Binding-site contacts:
Ligand atom O5' contacts residue TRP204 of chain 1.C at 3.5 Å.
Ligand atom OP1 contacts residue TRP218 of chain 1.C at 2.8 Å (h-bond).
Ligand atom O5' contacts residue VAL216 of chain 1.C at 3.6 Å.
Ligand atom O2 contacts residue ARG208 of chain 1.C at 3.4 Å (salt-bridge).
Ligand atom C2' contacts residue ASN168 of chain 1.C at 3.4 Å.
Ligand atom OP1 contacts residue DC5 of chain 1.K at 2.3 Å (h-bond).
Ligand atom OP2 contacts residue ASN165 of chain 1.C at 2.5 Å (h-bond).
Ligand atom O4' contacts residue SER112 of chain 1.C at 3.8 Å.
Ligand atom P contacts residue DC5 of chain 1.K at 2.8 Å.
Ligand atom OP1 contacts residue LYS214 of chain 1.C at 3.6 Å.
Ligand atom N1 contacts residue ARG208 of chain 1.C at 3.7 Å.
Ligand atom C2' contacts residue ASN165 of chain 1.C at 3.4 Å.
Ligand atom OP3 contacts residue ASN151 of chain 1.C at 3.5 Å (h-bond).
Ligand atom OP3 contacts residue DC5 of chain 1.K at 2.3 Å (h-bond).
Ligand atom C1' contacts residue SER169 of chain 1.C at 3.6 Å.
Ligand atom OP2 contacts residue LYS214 of chain 1.C at 3.1 Å.
Ligand atom C1' contacts residue ARG208 of chain 1.C at 3.4 Å.
Ligand atom C3' contacts residue TRP204 of chain 1.C at 3.6 Å (hydrophobic).
Ligand atom OP1 contacts residue GLN210 of chain 1.C at 3.0 Å (h-bond).
Ligand atom C2 contacts residue ARG208 of chain 1.C at 3.7 Å.
Ligand atom C5 contacts residue ASN168 of chain 1.C at 3.6 Å.
Ligand atom OP2 contacts residue ARG208 of chain 1.C at 3.5 Å (salt-bridge).
Ligand atom O5' contacts residue ASN151 of chain 1.C at 2.8 Å (h-bond).
Ligand atom C5' contacts residue ASN151 of chain 1.C at 3.6 Å.
Ligand atom O4' contacts residue ARG208 of chain 1.C at 2.5 Å (salt-bridge).
Ligand atom OP3 contacts residue SER112 of chain 1.C at 3.2 Å.
Ligand atom OP1 contacts residue SER114 of chain 1.C at 3.7 Å.
Ligand atom C5' contacts residue VAL216 of chain 1.C at 3.7 Å (hydrophobic).
Ligand atom C5' contacts residue TRP204 of chain 1.C at 3.1 Å (hydrophobic).
Ligand atom C5' contacts residue TRP204 of chain 1.C at 3.8 Å (hydrophobic).
Ligand atom O4' contacts residue ASN151 of chain 1.C at 3.2 Å (h-bond).
Ligand atom O4' contacts residue ARG208 of chain 1.C at 3.7 Å.
Ligand atom O3' contacts residue SER114 of chain 1.C at 3.3 Å (h-bond).
Ligand atom C5' contacts residue SER206 of chain 1.C at 3.7 Å.
Ligand atom C5' contacts residue ARG208 of chain 1.C at 3.7 Å.
Ligand atom C6 contacts residue ASN168 of chain 1.C at 3.1 Å.
Ligand atom C5' contacts residue ALA211 of chain 1.C at 3.8 Å (hydrophobic).
Ligand atom OP3 contacts residue TYR109 of chain 1.C at 3.5 Å (h-bond).
Ligand atom C4' contacts residue ARG208 of chain 1.C at 3.3 Å.
Ligand atom OP2 contacts residue HIS247 of chain 1.C at 3.1 Å.

This protein binds this small molecule.
Small molecule (SMILES): Cc1cn([C@H]2C[C@H](O[P](=O)(O)OC[C@H]3O[C@@H](n4ccc(N)nc4=O)C[C@@H]3O[P](=O)(O)OC[C@H]3O[C@@H](n4cnc5c(=O)nc(N)[nH]c54)C[C@@H]3O)[C@@H](CO[P](=O)(O)O[C@H]3C[C@H](n4cnc5c(N)ncnc54)O[C@@H]3CO[P](=O)(O)O[C@H]3C[C@H](n4ccc(N)nc4=O)O[C@@H]3CO[P](=O)(O)O[C@H]3CCO[C@@H]3COP(=O)(O)O)O2)c(=O)[nH]c1=O

Sequence of chain 1.C:
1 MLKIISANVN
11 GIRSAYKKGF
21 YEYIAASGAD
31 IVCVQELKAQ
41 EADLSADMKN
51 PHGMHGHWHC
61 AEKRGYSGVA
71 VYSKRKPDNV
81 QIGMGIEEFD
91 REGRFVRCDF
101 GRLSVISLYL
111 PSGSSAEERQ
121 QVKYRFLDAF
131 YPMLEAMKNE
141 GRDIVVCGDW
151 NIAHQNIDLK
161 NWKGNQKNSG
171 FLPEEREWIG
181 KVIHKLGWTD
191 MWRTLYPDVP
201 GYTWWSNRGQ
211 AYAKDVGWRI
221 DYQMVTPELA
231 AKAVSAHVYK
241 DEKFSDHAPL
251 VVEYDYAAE